Binding-site contacts:
Ligand atom C24 contacts residue TRP120 of chain 2.A at 3.9 Å (hydrophobic).
Ligand atom C10 contacts residue ALA118 of chain 2.A at 4.4 Å (hydrophobic).
Ligand atom C1 contacts residue MET116 of chain 2.A at 4.4 Å (hydrophobic).
Ligand atom C16 contacts residue LEU99 of chain 2.A at 4.0 Å (hydrophobic).
Ligand atom C27 contacts residue GLY60 of chain 2.A at 4.1 Å.
Ligand atom C11 contacts residue ASN40 of chain 2.A at 3.6 Å.
Ligand atom C10 contacts residue ASN40 of chain 2.A at 3.2 Å.
Ligand atom C1 contacts residue ASP103 of chain 2.A at 3.5 Å.
Ligand atom C3 contacts residue ASN40 of chain 2.A at 3.1 Å.
Ligand atom C18 contacts residue GLY60 of chain 2.A at 4.3 Å.
Ligand atom C25 contacts residue MET90 of chain 2.A at 3.6 Å (hydrophobic).
Ligand atom O26 contacts residue MET90 of chain 2.A at 3.4 Å.
Ligand atom C2 contacts residue PHE86 of chain 2.A at 3.7 Å (hydrophobic).
Ligand atom C24 contacts residue LEU99 of chain 2.A at 3.9 Å (hydrophobic).
Ligand atom C11 contacts residue VAL101 of chain 2.A at 4.4 Å (hydrophobic).
Ligand atom O1 contacts residue TYR16 of chain 2.A at 2.7 Å (h-bond).
Ligand atom C12 contacts residue LEU99 of chain 2.A at 4.3 Å (hydrophobic).
Ligand atom C6 contacts residue PHE57 of chain 2.A at 4.2 Å (hydrophobic).
Ligand atom C5 contacts residue VAL20 of chain 2.A at 4.4 Å (hydrophobic).
Ligand atom C27 contacts residue PHE56 of chain 2.A at 4.3 Å (hydrophobic).
Ligand atom C1 contacts residue PHE86 of chain 2.A at 3.8 Å (hydrophobic).
Ligand atom O1 contacts residue PHE86 of chain 2.A at 3.7 Å.
Ligand atom C1 contacts residue ASN40 of chain 2.A at 4.0 Å.
Ligand atom C10 contacts residue TRP120 of chain 2.A at 3.5 Å (hydrophobic).
Ligand atom C26 contacts residue MET90 of chain 2.A at 3.5 Å (hydrophobic).
Ligand atom C11 contacts residue TRP120 of chain 2.A at 3.4 Å (hydrophobic).
Ligand atom O1 contacts residue MET116 of chain 2.A at 3.6 Å.
Ligand atom C2 contacts residue ALA118 of chain 2.A at 4.3 Å (hydrophobic).
Ligand atom C16 contacts residue MET90 of chain 2.A at 4.1 Å (hydrophobic).
Ligand atom C2 contacts residue ASP103 of chain 2.A at 3.6 Å.
Ligand atom C1 contacts residue TYR16 of chain 2.A at 3.4 Å (hydrophobic).
Ligand atom C10 contacts residue VAL101 of chain 2.A at 4.1 Å (hydrophobic).
Ligand atom C2 contacts residue ASN40 of chain 2.A at 3.2 Å.
Ligand atom C11 contacts residue LEU99 of chain 2.A at 4.0 Å (hydrophobic).
Ligand atom C17 contacts residue MET90 of chain 2.A at 4.2 Å (hydrophobic).
Ligand atom C6 contacts residue TYR16 of chain 2.A at 3.3 Å (hydrophobic).
Ligand atom O1 contacts residue ASP103 of chain 2.A at 2.4 Å (salt-bridge).
Ligand atom C18 contacts residue VAL88 of chain 2.A at 4.4 Å (hydrophobic).
Ligand atom C4 contacts residue ASN40 of chain 2.A at 3.9 Å.
Ligand atom C19 contacts residue VAL88 of chain 2.A at 4.3 Å (hydrophobic).

The small molecule below binds the protein below.
Small molecule (SMILES): C[C@]12CCc3c(ccc4cc(O)ccc34)[C@@H]1CCC2=O

Sequence of chain 2.A:
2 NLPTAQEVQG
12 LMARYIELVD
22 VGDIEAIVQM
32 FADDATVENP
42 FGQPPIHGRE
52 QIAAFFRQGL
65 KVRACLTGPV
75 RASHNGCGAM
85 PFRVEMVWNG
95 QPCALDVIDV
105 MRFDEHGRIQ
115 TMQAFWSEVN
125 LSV